A small-molecule ligand and the protein it binds are described below.
Small molecule (SMILES): CC[C@@H](C(=O)[C@@H](C)[C@@H](O)[C@H](C)CCc1ccc(C)c(O)c1C(=O)O)[C@H]1O[C@](CC)([C@H]2CC[C@](O)(CC)[C@H](C)O2)C[C@@H]1C

Sequence of chain 1.A:
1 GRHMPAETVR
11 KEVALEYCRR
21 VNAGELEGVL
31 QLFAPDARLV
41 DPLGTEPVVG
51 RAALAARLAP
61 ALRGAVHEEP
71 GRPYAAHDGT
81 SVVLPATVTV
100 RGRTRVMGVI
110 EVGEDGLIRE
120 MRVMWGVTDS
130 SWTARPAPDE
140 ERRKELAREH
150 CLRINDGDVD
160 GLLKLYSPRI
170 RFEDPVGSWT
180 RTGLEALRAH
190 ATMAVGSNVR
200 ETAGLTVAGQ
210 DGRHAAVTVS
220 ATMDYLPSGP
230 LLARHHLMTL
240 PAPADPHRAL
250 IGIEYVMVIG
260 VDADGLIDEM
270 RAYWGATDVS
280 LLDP

Binding-site contacts:
Ligand atom C28 contacts residue MET192 of chain 1.A at 3.9 Å (hydrophobic).
Ligand atom O7 contacts residue HIS189 of chain 1.A at 2.8 Å (h-bond).
Ligand atom O8 contacts residue HIS189 of chain 1.A at 3.5 Å (h-bond).
Ligand atom C31 contacts residue MET192 of chain 1.A at 3.8 Å (hydrophobic).
Ligand atom C22 contacts residue ASP173 of chain 1.A at 3.7 Å.
Ligand atom C30 contacts residue HIS189 of chain 1.A at 3.9 Å.
Ligand atom O4 contacts residue LEU231 of chain 1.A at 3.7 Å.
Ligand atom C24 contacts residue MET222 of chain 1.A at 3.8 Å (hydrophobic).
Ligand atom C8 contacts residue ASP173 of chain 1.A at 3.9 Å.
Ligand atom C33 contacts residue LEU231 of chain 1.A at 3.7 Å (hydrophobic).
Ligand atom C8 contacts residue SER177 of chain 1.A at 3.6 Å.
Ligand atom O8 contacts residue ASP173 of chain 1.A at 2.7 Å (salt-bridge).
Ligand atom C4 contacts residue TRP178 of chain 1.A at 3.5 Å (hydrophobic).
Ligand atom C30 contacts residue MET192 of chain 1.A at 3.8 Å (hydrophobic).
Ligand atom C34 contacts residue TRP178 of chain 1.A at 3.5 Å (hydrophobic).
Ligand atom C28 contacts residue ALA193 of chain 1.A at 3.8 Å (hydrophobic).
Ligand atom C28 contacts residue SER196 of chain 1.A at 3.9 Å.
Ligand atom O2 contacts residue HIS234 of chain 1.A at 3.7 Å.
Ligand atom C6 contacts residue ARG180 of chain 1.A at 4.0 Å.
Ligand atom C3 contacts residue TRP178 of chain 1.A at 3.2 Å (hydrophobic).
Ligand atom C33 contacts residue HIS234 of chain 1.A at 3.9 Å.
Ligand atom O5 contacts residue ARG180 of chain 1.A at 2.7 Å (salt-bridge).
Ligand atom C21 contacts residue ILE252 of chain 1.A at 3.9 Å (hydrophobic).
Ligand atom O1 contacts residue SER177 of chain 1.A at 3.4 Å.
Ligand atom C26 contacts residue TYR254 of chain 1.A at 3.7 Å (hydrophobic).
Ligand atom C17 contacts residue SER227 of chain 1.A at 3.7 Å.
Ligand atom C13 contacts residue ARG180 of chain 1.A at 3.6 Å.
Ligand atom C26 contacts residue ASP173 of chain 1.A at 3.3 Å.
Ligand atom C26 contacts residue TRP273 of chain 1.A at 3.7 Å (hydrophobic).
Ligand atom C27 contacts residue ALA193 of chain 1.A at 4.0 Å (hydrophobic).
Ligand atom C7 contacts residue SER177 of chain 1.A at 3.9 Å.
Ligand atom C9 contacts residue LEU236 of chain 1.A at 3.7 Å (hydrophobic).
Ligand atom C19 contacts residue HIS189 of chain 1.A at 3.9 Å.
Ligand atom C25 contacts residue TRP273 of chain 1.A at 3.9 Å (hydrophobic).
Ligand atom C23 contacts residue HIS189 of chain 1.A at 3.4 Å.
Ligand atom O6 contacts residue HIS189 of chain 1.A at 3.3 Å (h-bond).
Ligand atom O5 contacts residue HIS189 of chain 1.A at 3.8 Å.
Ligand atom C25 contacts residue ILE252 of chain 1.A at 3.9 Å (hydrophobic).
Ligand atom O3 contacts residue TRP178 of chain 1.A at 2.8 Å.
Ligand atom C28 contacts residue VAL198 of chain 1.A at 4.0 Å (hydrophobic).